Sequence of chain 3.B:
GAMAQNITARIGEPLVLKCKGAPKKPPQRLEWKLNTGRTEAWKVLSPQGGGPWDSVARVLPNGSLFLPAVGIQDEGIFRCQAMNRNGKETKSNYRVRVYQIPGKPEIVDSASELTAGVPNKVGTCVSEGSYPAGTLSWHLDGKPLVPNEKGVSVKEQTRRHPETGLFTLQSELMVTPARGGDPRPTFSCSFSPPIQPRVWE

Binding-site contacts:
Ligand atom C13 contacts residue MET83 of chain 3.B at 3.4 Å (hydrophobic).
Ligand atom C13 contacts residue ARG29 of chain 3.B at 3.6 Å.
Ligand atom C01 contacts residue ARG29 of chain 3.B at 4.0 Å.
Ligand atom O06 contacts residue ARG29 of chain 3.B at 3.9 Å.
Ligand atom O03 contacts residue ARG29 of chain 3.B at 3.9 Å.
Ligand atom C08 contacts residue LEU30 of chain 3.B at 3.7 Å (hydrophobic).
Ligand atom C07 contacts residue ARG29 of chain 3.B at 3.8 Å.
Ligand atom C05 contacts residue GLU31 of chain 3.B at 4.2 Å.
Ligand atom C13 contacts residue ALA82 of chain 3.B at 3.7 Å (hydrophobic).
Ligand atom C05 contacts residue ARG29 of chain 3.B at 4.1 Å.
Ligand atom C10 contacts residue GLN81 of chain 3.B at 3.7 Å.
Ligand atom C10 contacts residue LEU30 of chain 3.B at 3.8 Å (hydrophobic).
Ligand atom C05 contacts residue GLN81 of chain 3.B at 4.1 Å.
Ligand atom C09 contacts residue ARG29 of chain 3.B at 3.8 Å.
Ligand atom C14 contacts residue GLN81 of chain 3.B at 3.8 Å.
Ligand atom O03 contacts residue GLU31 of chain 3.B at 3.9 Å.
Ligand atom C14 contacts residue MET83 of chain 3.B at 4.1 Å (hydrophobic).
Ligand atom C10 contacts residue MET83 of chain 3.B at 4.2 Å (hydrophobic).
Ligand atom C02 contacts residue ARG29 of chain 3.B at 4.0 Å.
Ligand atom C14 contacts residue ALA82 of chain 3.B at 4.3 Å (hydrophobic).
Ligand atom C10 contacts residue ARG29 of chain 3.B at 3.1 Å.
Ligand atom O03 contacts residue LEU30 of chain 3.B at 3.6 Å.
Ligand atom C08 contacts residue ARG29 of chain 3.B at 3.6 Å.
Ligand atom C04 contacts residue ARG29 of chain 3.B at 4.0 Å.
Ligand atom C13 contacts residue GLN81 of chain 3.B at 3.7 Å.
Ligand atom C10 contacts residue ALA82 of chain 3.B at 4.3 Å (hydrophobic).
Ligand atom C11 contacts residue GLN81 of chain 3.B at 4.4 Å.
Ligand atom C02 contacts residue LEU30 of chain 3.B at 4.0 Å (hydrophobic).
Ligand atom C05 contacts residue LEU30 of chain 3.B at 4.1 Å (hydrophobic).
Ligand atom C11 contacts residue GLU31 of chain 3.B at 4.3 Å.
Ligand atom C12 contacts residue GLN81 of chain 3.B at 3.8 Å.

The small molecule below binds the protein below.
Small molecule (SMILES): Oc1cccc(Oc2ccccc2)c1